A small-molecule ligand and the protein it binds are described below.
Small molecule (SMILES): O=C(COP(=O)(O)O)[C@H](O)[C@H](O)COP(=O)(O)O

Binding-site contacts:
Ligand atom O1P contacts residue LYS175 of chain 2.A at 3.2 Å.
Ligand atom C1 contacts residue SER379 of chain 2.A at 3.6 Å.
Ligand atom O4 contacts residue GLY380 of chain 2.A at 3.6 Å.
Ligand atom O5P contacts residue ARG295 of chain 2.A at 3.5 Å (salt-bridge).
Ligand atom C2 contacts residue CA1 of chain 2.J at 3.2 Å.
Ligand atom P2 contacts residue ARG295 of chain 2.A at 3.6 Å.
Ligand atom P1 contacts residue GLY403 of chain 2.A at 3.9 Å.
Ligand atom O5P contacts residue GLY329 of chain 2.A at 3.9 Å.
Ligand atom O3 contacts residue KCX201 of chain 2.A at 2.5 Å (h-bond).
Ligand atom O3 contacts residue CA1 of chain 2.J at 2.6 Å.
Ligand atom O3 contacts residue HIS294 of chain 2.A at 3.1 Å (h-bond).
Ligand atom O2P contacts residue GLY403 of chain 2.A at 2.7 Å (h-bond).
Ligand atom O6P contacts residue ARG295 of chain 2.A at 2.9 Å (salt-bridge).
Ligand atom O2 contacts residue LYS175 of chain 2.A at 3.1 Å (salt-bridge).
Ligand atom O1P contacts residue TRP66 of chain 1.E at 3.1 Å (h-bond).
Ligand atom P2 contacts residue HIS298 of chain 2.A at 3.9 Å.
Ligand atom C3 contacts residue KCX201 of chain 2.A at 3.1 Å.
Ligand atom O2P contacts residue PHE402 of chain 2.A at 3.8 Å.
Ligand atom O2P contacts residue GLY404 of chain 2.A at 3.8 Å.
Ligand atom O1 contacts residue LYS175 of chain 2.A at 3.1 Å (salt-bridge).
Ligand atom C2 contacts residue LYS175 of chain 2.A at 3.9 Å.
Ligand atom O3P contacts residue GLY380 of chain 2.A at 3.5 Å.
Ligand atom O6P contacts residue HIS327 of chain 2.A at 3.9 Å.
Ligand atom C3 contacts residue CA1 of chain 2.J at 3.4 Å.
Ligand atom P1 contacts residue GLY404 of chain 2.A at 3.8 Å.
Ligand atom O6P contacts residue HIS298 of chain 2.A at 3.8 Å.
Ligand atom C3 contacts residue SER379 of chain 2.A at 3.4 Å.
Ligand atom O2 contacts residue KCX201 of chain 2.A at 3.5 Å (h-bond).
Ligand atom O3 contacts residue GLU204 of chain 2.A at 3.5 Å (salt-bridge).
Ligand atom O3P contacts residue TRP66 of chain 1.E at 3.3 Å.
Ligand atom O1P contacts residue GLY404 of chain 2.A at 2.7 Å (h-bond).
Ligand atom O3P contacts residue GLY381 of chain 2.A at 2.8 Å (h-bond).
Ligand atom C4 contacts residue SER379 of chain 2.A at 3.8 Å.
Ligand atom O4P contacts residue HIS298 of chain 2.A at 3.0 Å (h-bond).
Ligand atom O2 contacts residue CA1 of chain 2.J at 2.3 Å.
Ligand atom O1P contacts residue GLY403 of chain 2.A at 3.5 Å.
Ligand atom C2 contacts residue KCX201 of chain 2.A at 3.6 Å.
Ligand atom O4 contacts residue SER379 of chain 2.A at 3.4 Å (h-bond).
Ligand atom O4P contacts residue ARG295 of chain 2.A at 3.5 Å (salt-bridge).
Ligand atom P1 contacts residue TRP66 of chain 1.E at 3.6 Å.

Sequence of chain 1.E:
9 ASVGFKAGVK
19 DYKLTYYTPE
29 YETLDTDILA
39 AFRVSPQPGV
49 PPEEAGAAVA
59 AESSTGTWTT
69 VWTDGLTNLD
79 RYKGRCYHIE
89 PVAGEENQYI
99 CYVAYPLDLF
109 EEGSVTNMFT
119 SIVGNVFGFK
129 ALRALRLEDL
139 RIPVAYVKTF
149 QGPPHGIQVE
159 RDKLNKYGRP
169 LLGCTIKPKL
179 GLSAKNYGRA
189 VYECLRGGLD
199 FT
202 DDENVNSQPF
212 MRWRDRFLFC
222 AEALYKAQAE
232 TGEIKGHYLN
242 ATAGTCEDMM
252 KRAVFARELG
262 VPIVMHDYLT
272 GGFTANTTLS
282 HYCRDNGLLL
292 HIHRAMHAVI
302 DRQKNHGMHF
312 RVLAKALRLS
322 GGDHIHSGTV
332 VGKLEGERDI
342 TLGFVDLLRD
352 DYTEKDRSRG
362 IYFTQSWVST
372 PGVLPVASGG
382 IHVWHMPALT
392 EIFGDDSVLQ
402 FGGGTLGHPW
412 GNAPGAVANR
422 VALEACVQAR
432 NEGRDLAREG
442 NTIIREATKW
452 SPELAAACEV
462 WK

Sequence of chain 2.A:
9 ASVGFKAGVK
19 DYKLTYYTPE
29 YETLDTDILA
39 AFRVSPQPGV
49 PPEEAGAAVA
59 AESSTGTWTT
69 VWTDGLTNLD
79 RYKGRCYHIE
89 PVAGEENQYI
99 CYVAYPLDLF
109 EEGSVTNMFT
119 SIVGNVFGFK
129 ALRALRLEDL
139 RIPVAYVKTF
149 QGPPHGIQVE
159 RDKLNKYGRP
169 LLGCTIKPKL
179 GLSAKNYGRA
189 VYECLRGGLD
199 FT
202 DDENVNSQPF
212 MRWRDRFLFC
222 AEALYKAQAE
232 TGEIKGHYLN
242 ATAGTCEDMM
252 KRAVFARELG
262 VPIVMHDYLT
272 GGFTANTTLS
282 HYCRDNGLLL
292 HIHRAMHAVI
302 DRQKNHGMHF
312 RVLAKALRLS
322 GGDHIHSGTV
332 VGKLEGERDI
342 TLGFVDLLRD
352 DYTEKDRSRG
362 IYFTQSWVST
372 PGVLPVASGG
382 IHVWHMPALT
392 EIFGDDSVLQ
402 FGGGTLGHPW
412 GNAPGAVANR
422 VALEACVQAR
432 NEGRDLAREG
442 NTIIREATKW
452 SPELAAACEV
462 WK